Sequence of chain 1.A:
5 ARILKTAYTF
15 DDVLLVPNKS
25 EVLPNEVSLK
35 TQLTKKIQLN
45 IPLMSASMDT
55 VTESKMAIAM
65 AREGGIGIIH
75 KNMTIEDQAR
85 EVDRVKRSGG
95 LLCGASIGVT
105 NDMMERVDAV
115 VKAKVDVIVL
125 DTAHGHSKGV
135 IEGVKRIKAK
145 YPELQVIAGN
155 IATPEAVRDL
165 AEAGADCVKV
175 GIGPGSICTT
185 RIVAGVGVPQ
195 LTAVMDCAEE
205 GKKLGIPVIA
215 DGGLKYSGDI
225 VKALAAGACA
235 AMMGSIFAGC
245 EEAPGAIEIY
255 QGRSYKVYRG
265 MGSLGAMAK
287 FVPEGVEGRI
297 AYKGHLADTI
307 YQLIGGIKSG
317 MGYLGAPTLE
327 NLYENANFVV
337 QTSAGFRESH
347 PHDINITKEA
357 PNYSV

Sequence of chain 1.B:
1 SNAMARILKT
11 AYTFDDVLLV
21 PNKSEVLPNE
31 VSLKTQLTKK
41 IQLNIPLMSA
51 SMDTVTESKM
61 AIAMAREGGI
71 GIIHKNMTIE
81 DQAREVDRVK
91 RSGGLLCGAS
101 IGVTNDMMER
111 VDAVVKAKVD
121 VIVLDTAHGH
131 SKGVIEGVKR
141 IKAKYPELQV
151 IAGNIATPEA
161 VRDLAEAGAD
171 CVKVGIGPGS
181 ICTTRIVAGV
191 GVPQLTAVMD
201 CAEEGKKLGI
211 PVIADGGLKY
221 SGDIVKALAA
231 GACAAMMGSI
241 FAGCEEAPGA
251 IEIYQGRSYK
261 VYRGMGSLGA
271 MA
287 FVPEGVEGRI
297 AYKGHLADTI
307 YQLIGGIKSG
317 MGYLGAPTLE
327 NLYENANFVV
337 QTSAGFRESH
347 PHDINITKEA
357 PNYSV

Binding-site contacts:
Ligand atom O4 contacts residue ALA127 of chain 1.B at 3.4 Å (h-bond).
Ligand atom O2 contacts residue ALA127 of chain 1.B at 3.9 Å.
Ligand atom C7 contacts residue IMP1 of chain 1.J at 3.7 Å.
Ligand atom C9 contacts residue IMP1 of chain 1.J at 3.4 Å.
Ligand atom C13 contacts residue MET271 of chain 1.B at 3.7 Å (hydrophobic).
Ligand atom C25 contacts residue THR126 of chain 1.B at 3.8 Å.
Ligand atom C9 contacts residue THR184 of chain 1.B at 3.4 Å.
Ligand atom O6 contacts residue LEU27 of chain 1.A at 3.3 Å.
Ligand atom C20 contacts residue PRO28 of chain 1.A at 3.8 Å (hydrophobic).
Ligand atom O4 contacts residue THR126 of chain 1.B at 3.3 Å.
Ligand atom C13 contacts residue GLY266 of chain 1.B at 3.8 Å.
Ligand atom O5 contacts residue HIS128 of chain 1.B at 2.9 Å (h-bond).
Ligand atom C8 contacts residue IMP1 of chain 1.J at 3.5 Å.
Ligand atom C19 contacts residue SER315 of chain 1.A at 3.6 Å.
Ligand atom C18 contacts residue GLU290 of chain 1.B at 3.9 Å.
Ligand atom C9 contacts residue GLU290 of chain 1.B at 3.8 Å.
Ligand atom C3 contacts residue MET265 of chain 1.B at 3.7 Å (hydrophobic).
Ligand atom N3 contacts residue GLU290 of chain 1.B at 3.2 Å (salt-bridge).
Ligand atom C1 contacts residue GLY266 of chain 1.B at 3.9 Å.
Ligand atom C13 contacts residue VAL288 of chain 1.B at 3.9 Å (hydrophobic).
Ligand atom C4 contacts residue GLY266 of chain 1.B at 3.9 Å.
Ligand atom C2 contacts residue GLY266 of chain 1.B at 3.6 Å.
Ligand atom C26 contacts residue THR126 of chain 1.B at 3.6 Å.
Ligand atom C29 contacts residue LEU27 of chain 1.A at 3.9 Å (hydrophobic).
Ligand atom CL1 contacts residue GLY318 of chain 1.A at 3.3 Å.
Ligand atom C9 contacts residue TYR319 of chain 1.A at 3.9 Å (hydrophobic).
Ligand atom C13 contacts residue GLU290 of chain 1.B at 3.6 Å.
Ligand atom C7 contacts residue ALA127 of chain 1.B at 3.8 Å (hydrophobic).
Ligand atom C10 contacts residue GLU290 of chain 1.B at 3.6 Å.
Ligand atom CL1 contacts residue HIS128 of chain 1.B at 3.8 Å.
Ligand atom C12 contacts residue MET271 of chain 1.B at 3.8 Å (hydrophobic).
Ligand atom C18 contacts residue TYR319 of chain 1.A at 3.6 Å (hydrophobic).
Ligand atom O6 contacts residue SER131 of chain 1.B at 3.9 Å.
Ligand atom N4 contacts residue GLU290 of chain 1.B at 3.0 Å (salt-bridge).
Ligand atom O5 contacts residue SER131 of chain 1.B at 3.1 Å (h-bond).
Ligand atom C19 contacts residue PRO28 of chain 1.A at 3.6 Å (hydrophobic).
Ligand atom C17 contacts residue GLU290 of chain 1.B at 3.9 Å.
Ligand atom C9 contacts residue ALA127 of chain 1.B at 3.6 Å (hydrophobic).
Ligand atom C18 contacts residue SER315 of chain 1.A at 3.3 Å.
Ligand atom C3 contacts residue GLY266 of chain 1.B at 3.7 Å.

The small molecule below binds the protein below.
Small molecule (SMILES): C=C(C)c1cccc(C(C)(C)NC(=O)Nc2ccc(Cl)c(N[C@@H]3O[C@H](CO)[C@H](O)[C@H]3O)c2)c1